Sequence of chain 1.A:
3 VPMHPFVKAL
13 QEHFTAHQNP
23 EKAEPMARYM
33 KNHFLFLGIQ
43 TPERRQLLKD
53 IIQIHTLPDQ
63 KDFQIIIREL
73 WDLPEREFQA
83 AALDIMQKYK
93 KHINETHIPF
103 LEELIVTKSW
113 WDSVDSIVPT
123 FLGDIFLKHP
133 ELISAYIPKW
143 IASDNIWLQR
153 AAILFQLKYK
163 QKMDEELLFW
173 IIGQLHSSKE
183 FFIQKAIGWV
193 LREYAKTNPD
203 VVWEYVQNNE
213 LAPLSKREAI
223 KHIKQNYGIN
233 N

Binding-site contacts:
Ligand atom N9 contacts residue TYR31 of chain 1.A at 3.7 Å.
Ligand atom C8 contacts residue TYR31 of chain 1.A at 3.7 Å (hydrophobic).

This protein binds this small molecule.
Small molecule (SMILES): Cc1cnc(N)c2[nH]cnc12